Sequence of chain 1.C:
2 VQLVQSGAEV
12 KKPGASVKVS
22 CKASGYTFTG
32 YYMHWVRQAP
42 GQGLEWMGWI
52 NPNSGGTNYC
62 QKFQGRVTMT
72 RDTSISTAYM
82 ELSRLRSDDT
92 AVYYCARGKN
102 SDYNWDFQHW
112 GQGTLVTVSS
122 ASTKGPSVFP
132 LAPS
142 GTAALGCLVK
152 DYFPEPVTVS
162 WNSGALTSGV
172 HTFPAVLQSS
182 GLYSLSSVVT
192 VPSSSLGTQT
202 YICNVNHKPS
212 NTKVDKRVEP

This protein binds this small molecule.
Small molecule (SMILES): CC(=O)N[C@@H]1[C@@H](O)[C@H](O)[C@@H](CO)O[C@H]1O

Sequence of chain 1.F:
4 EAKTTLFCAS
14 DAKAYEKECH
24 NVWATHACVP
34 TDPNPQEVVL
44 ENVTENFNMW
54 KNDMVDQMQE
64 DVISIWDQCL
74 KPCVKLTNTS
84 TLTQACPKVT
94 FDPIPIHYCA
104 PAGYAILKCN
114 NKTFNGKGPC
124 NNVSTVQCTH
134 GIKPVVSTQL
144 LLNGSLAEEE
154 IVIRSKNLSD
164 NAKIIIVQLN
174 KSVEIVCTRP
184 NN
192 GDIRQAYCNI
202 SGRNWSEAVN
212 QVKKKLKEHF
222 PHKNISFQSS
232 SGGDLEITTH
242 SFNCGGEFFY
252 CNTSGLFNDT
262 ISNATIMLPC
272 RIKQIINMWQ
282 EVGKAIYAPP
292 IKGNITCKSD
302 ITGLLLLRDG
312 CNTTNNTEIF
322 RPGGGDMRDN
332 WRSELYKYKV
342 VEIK

Binding-site contacts:
Ligand atom C1 contacts residue ASN81 of chain 1.F at 1.4 Å.
Ligand atom N2 contacts residue ASN81 of chain 1.F at 3.7 Å.
Ligand atom O6 contacts residue ASN81 of chain 1.F at 3.2 Å (h-bond).
Ligand atom C6 contacts residue ASN81 of chain 1.F at 3.7 Å.
Ligand atom C5 contacts residue SER77 of chain 1.C at 3.9 Å.
Ligand atom O6 contacts residue SER75 of chain 1.C at 3.7 Å.
Ligand atom C8 contacts residue ASN81 of chain 1.F at 4.5 Å.
Ligand atom O6 contacts residue SER77 of chain 1.C at 3.6 Å.
Ligand atom O5 contacts residue ASN81 of chain 1.F at 2.4 Å (h-bond).
Ligand atom O4 contacts residue ASN81 of chain 1.F at 4.2 Å.
Ligand atom O3 contacts residue ASN81 of chain 1.F at 3.8 Å.
Ligand atom O4 contacts residue SER77 of chain 1.C at 3.4 Å (h-bond).
Ligand atom O6 contacts residue THR74 of chain 1.C at 2.5 Å (h-bond).
Ligand atom O6 contacts residue ILE76 of chain 1.C at 4.2 Å.
Ligand atom C5 contacts residue ASN81 of chain 1.F at 3.1 Å.
Ligand atom C6 contacts residue THR74 of chain 1.C at 2.9 Å.
Ligand atom C4 contacts residue SER77 of chain 1.C at 4.2 Å.
Ligand atom C5 contacts residue THR74 of chain 1.C at 4.4 Å.
Ligand atom C8 contacts residue THR82 of chain 1.F at 3.9 Å.
Ligand atom C3 contacts residue ASN81 of chain 1.F at 3.2 Å.
Ligand atom C4 contacts residue ASN81 of chain 1.F at 2.9 Å.
Ligand atom C2 contacts residue ASN81 of chain 1.F at 2.5 Å.
Ligand atom C6 contacts residue SER77 of chain 1.C at 3.1 Å.